Sequence of chain 1.C:
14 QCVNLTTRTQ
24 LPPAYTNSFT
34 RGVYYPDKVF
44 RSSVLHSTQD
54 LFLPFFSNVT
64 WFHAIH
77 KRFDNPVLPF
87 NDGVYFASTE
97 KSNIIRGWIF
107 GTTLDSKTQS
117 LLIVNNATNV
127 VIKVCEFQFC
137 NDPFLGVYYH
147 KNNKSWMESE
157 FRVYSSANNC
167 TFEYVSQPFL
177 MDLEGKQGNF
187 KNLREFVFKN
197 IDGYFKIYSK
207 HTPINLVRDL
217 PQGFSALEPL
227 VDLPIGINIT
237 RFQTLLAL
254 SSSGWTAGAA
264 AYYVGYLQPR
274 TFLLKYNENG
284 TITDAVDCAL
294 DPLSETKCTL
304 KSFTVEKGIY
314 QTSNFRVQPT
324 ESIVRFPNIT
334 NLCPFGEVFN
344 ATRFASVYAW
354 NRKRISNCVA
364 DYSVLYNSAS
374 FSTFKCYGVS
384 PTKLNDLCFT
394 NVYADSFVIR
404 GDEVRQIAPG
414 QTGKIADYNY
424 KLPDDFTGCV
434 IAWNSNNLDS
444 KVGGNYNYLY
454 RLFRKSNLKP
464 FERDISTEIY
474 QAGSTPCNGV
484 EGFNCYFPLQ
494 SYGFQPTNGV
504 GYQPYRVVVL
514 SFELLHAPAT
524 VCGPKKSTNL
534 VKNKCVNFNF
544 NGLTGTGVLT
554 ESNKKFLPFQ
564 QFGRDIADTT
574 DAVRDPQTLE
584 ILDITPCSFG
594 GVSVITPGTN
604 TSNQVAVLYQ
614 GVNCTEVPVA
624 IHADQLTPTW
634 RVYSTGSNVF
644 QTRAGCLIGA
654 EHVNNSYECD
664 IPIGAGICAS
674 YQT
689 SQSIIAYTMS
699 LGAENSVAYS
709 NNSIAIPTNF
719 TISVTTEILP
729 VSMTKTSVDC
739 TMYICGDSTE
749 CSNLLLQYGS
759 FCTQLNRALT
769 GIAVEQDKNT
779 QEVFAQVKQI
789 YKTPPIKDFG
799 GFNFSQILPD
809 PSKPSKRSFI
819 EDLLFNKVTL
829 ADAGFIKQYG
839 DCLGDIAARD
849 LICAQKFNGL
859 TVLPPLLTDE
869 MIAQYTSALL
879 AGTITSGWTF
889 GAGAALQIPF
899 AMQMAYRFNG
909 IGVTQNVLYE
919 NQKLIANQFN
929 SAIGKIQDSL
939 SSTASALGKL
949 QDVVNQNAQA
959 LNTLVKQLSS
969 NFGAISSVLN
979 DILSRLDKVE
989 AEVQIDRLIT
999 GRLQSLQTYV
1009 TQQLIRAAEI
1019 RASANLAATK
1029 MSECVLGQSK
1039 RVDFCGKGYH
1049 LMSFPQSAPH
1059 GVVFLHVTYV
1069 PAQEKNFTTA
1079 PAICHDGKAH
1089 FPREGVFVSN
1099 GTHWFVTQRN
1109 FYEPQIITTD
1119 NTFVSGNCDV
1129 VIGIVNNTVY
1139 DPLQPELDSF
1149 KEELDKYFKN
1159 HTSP

Binding-site contacts:
Ligand atom O7 contacts residue ASN122 of chain 1.C at 3.8 Å.
Ligand atom N2 contacts residue ASN122 of chain 1.C at 3.1 Å (h-bond).
Ligand atom N2 contacts residue THR124 of chain 1.C at 3.8 Å.
Ligand atom C2 contacts residue ASN125 of chain 1.C at 4.1 Å.
Ligand atom C1 contacts residue ASN125 of chain 1.C at 3.1 Å.
Ligand atom C7 contacts residue ALA123 of chain 1.C at 4.3 Å (hydrophobic).
Ligand atom O6 contacts residue VAL127 of chain 1.C at 4.0 Å.
Ligand atom N2 contacts residue ASN125 of chain 1.C at 4.1 Å.
Ligand atom C8 contacts residue THR124 of chain 1.C at 3.0 Å.
Ligand atom O7 contacts residue GLU154 of chain 1.C at 3.8 Å.
Ligand atom C5 contacts residue ASN125 of chain 1.C at 3.5 Å.
Ligand atom C3 contacts residue ASN125 of chain 1.C at 3.6 Å.
Ligand atom O4 contacts residue ASN125 of chain 1.C at 4.3 Å.
Ligand atom C7 contacts residue ASN122 of chain 1.C at 3.6 Å.
Ligand atom C4 contacts residue ASN122 of chain 1.C at 4.2 Å.
Ligand atom C4 contacts residue ASN125 of chain 1.C at 4.3 Å.
Ligand atom C8 contacts residue ALA123 of chain 1.C at 3.5 Å (hydrophobic).
Ligand atom O5 contacts residue ASN125 of chain 1.C at 3.5 Å (h-bond).
Ligand atom C5 contacts residue ASN122 of chain 1.C at 3.5 Å.
Ligand atom O5 contacts residue ASN122 of chain 1.C at 2.2 Å (h-bond).
Ligand atom C3 contacts residue ASN122 of chain 1.C at 3.8 Å.
Ligand atom C8 contacts residue GLU169 of chain 1.C at 3.9 Å.
Ligand atom C7 contacts residue GLU154 of chain 1.C at 4.3 Å.
Ligand atom C7 contacts residue THR124 of chain 1.C at 4.0 Å.
Ligand atom C1 contacts residue ASN122 of chain 1.C at 1.4 Å.
Ligand atom C2 contacts residue ASN122 of chain 1.C at 2.6 Å.

A protein and the small-molecule ligand that binds it are described below.
Small molecule (SMILES): CC(=O)N[C@H]1[C@H](O[C@H]2[C@H](O)[C@@H](NC(C)=O)CO[C@@H]2CO)O[C@H](CO)[C@@H](O[C@H]2O[C@H](CO)[C@@H](O)[C@H](O)[C@@H]2O)[C@@H]1O